The small molecule below binds the protein below.
Small molecule (SMILES): CC(=O)N[C@@H]1[C@@H](O)[C@H](O)[C@@H](CO)O[C@H]1O

Sequence of chain 1.A:
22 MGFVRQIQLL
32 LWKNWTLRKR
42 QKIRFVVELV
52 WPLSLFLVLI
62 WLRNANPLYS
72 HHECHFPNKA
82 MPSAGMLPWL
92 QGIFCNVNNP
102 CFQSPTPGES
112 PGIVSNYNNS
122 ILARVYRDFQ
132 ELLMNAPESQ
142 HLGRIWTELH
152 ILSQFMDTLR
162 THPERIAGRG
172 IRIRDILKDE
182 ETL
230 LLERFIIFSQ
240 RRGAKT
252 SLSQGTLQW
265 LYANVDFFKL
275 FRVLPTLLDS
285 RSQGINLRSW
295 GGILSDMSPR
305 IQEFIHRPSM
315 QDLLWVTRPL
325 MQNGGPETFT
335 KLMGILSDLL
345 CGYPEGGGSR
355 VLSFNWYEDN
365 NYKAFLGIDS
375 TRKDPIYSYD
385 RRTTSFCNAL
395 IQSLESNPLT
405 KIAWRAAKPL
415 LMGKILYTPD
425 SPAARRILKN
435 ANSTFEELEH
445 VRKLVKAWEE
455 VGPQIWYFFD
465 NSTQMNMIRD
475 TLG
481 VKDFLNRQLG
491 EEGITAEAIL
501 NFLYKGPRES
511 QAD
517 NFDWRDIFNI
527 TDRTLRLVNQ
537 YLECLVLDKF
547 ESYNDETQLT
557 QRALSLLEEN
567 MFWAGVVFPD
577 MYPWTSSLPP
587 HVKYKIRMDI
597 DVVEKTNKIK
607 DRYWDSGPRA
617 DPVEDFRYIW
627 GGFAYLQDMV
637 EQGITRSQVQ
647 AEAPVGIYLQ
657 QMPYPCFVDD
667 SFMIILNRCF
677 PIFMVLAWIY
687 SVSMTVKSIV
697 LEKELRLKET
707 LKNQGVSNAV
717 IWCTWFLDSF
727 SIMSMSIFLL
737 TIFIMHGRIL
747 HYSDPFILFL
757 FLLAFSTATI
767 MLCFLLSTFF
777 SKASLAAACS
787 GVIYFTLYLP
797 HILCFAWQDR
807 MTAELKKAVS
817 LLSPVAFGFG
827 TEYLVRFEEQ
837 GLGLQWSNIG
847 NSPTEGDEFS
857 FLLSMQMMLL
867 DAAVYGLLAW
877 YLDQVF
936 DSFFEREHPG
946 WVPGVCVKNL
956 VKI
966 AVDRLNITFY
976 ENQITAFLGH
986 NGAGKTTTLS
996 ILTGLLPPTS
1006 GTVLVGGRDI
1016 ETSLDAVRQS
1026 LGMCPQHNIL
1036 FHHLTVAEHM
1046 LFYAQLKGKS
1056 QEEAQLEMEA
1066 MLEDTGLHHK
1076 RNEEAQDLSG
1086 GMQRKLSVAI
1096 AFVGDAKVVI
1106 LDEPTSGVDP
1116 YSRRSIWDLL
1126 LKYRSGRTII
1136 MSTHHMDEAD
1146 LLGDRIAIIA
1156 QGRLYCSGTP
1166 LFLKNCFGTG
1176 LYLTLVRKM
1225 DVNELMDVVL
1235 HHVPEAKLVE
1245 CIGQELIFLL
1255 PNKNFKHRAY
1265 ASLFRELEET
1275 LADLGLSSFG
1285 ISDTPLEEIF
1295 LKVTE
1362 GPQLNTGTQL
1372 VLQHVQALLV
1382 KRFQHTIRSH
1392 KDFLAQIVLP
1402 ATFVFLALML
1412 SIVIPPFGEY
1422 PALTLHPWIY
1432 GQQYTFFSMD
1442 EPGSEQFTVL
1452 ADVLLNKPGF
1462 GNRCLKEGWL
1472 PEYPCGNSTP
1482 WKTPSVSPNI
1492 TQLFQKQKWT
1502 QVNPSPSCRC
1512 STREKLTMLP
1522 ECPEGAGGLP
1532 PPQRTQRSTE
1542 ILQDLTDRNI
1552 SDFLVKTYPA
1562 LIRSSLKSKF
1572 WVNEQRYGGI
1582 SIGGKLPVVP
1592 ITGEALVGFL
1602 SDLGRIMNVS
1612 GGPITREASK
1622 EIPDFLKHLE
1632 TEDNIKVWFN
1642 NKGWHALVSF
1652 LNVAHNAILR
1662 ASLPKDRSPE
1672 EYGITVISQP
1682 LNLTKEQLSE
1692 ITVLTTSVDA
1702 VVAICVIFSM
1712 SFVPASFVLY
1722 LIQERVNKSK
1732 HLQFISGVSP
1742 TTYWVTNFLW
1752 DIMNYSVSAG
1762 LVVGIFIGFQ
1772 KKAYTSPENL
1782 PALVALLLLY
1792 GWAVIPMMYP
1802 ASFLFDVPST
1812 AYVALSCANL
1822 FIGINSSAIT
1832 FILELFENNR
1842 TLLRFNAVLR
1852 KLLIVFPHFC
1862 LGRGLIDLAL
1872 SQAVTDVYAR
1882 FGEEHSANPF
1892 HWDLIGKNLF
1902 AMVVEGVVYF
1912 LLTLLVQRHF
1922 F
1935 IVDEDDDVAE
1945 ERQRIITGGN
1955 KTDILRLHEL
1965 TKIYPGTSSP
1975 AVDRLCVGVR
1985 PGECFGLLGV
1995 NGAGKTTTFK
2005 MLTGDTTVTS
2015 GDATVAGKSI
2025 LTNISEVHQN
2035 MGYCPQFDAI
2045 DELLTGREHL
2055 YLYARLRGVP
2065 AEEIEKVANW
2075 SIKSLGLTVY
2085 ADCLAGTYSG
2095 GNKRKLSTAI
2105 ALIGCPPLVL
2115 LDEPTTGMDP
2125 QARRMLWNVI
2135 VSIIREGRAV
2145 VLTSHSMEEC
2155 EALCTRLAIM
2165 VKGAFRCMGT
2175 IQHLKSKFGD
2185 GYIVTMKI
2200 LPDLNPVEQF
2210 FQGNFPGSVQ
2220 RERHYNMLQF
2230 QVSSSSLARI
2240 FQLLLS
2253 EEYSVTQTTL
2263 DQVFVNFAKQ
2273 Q

Binding-site contacts:
Ligand atom O5 contacts residue ASN465 of chain 1.A at 2.3 Å (h-bond).
Ligand atom C1 contacts residue TYR461 of chain 1.A at 4.3 Å (hydrophobic).
Ligand atom C5 contacts residue ASN465 of chain 1.A at 3.6 Å.
Ligand atom C8 contacts residue ASN465 of chain 1.A at 3.2 Å.
Ligand atom O5 contacts residue TYR461 of chain 1.A at 4.1 Å.
Ligand atom C3 contacts residue ASN465 of chain 1.A at 3.8 Å.
Ligand atom C7 contacts residue ASN465 of chain 1.A at 2.9 Å.
Ligand atom N2 contacts residue ASN465 of chain 1.A at 3.0 Å (h-bond).
Ligand atom C1 contacts residue ASN465 of chain 1.A at 1.4 Å.
Ligand atom C2 contacts residue ASN465 of chain 1.A at 2.5 Å.
Ligand atom C4 contacts residue ASN465 of chain 1.A at 4.2 Å.
Ligand atom O7 contacts residue ASN465 of chain 1.A at 3.4 Å (h-bond).